The small molecule below binds the protein below.
Small molecule (SMILES): CCCCCCCCCC(=O)N(CCO)C[C@@H](O)[C@@H](O)[C@@H](O)[C@@H](O)CO

Binding-site contacts:
Ligand atom O34 contacts residue ALA176 of chain 1.A at 4.1 Å.
Ligand atom O63 contacts residue HIS150 of chain 1.A at 3.4 Å (h-bond).
Ligand atom C1 contacts residue ALA180 of chain 1.A at 3.8 Å (hydrophobic).
Ligand atom C9 contacts residue TRP151 of chain 1.A at 4.1 Å (hydrophobic).
Ligand atom C9 contacts residue PRO146 of chain 1.A at 4.2 Å (hydrophobic).
Ligand atom C18 contacts residue TRP151 of chain 1.A at 4.0 Å (hydrophobic).
Ligand atom C0 contacts residue SER181 of chain 1.A at 4.3 Å.
Ligand atom O49 contacts residue ARG153 of chain 1.A at 3.8 Å.
Ligand atom C42 contacts residue ASP154 of chain 1.A at 3.7 Å.
Ligand atom C0 contacts residue ILE184 of chain 1.A at 4.0 Å (hydrophobic).
Ligand atom C41 contacts residue ASP154 of chain 1.A at 3.9 Å.
Ligand atom O51 contacts residue GLU155 of chain 1.A at 4.3 Å.
Ligand atom C60 contacts residue ASN174 of chain 1.A at 3.7 Å.
Ligand atom C27 contacts residue TRP151 of chain 1.A at 4.1 Å (hydrophobic).
Ligand atom C1 contacts residue SER181 of chain 1.A at 4.0 Å.
Ligand atom C43 contacts residue ASP154 of chain 1.A at 4.4 Å.
Ligand atom O47 contacts residue ASN174 of chain 1.A at 3.3 Å.
Ligand atom C9 contacts residue TYR177 of chain 1.A at 4.2 Å (hydrophobic).
Ligand atom C42 contacts residue GLU155 of chain 1.A at 4.4 Å.
Ligand atom O53 contacts residue GLU155 of chain 1.A at 4.2 Å.
Ligand atom C37 contacts residue ASN174 of chain 1.A at 4.3 Å.
Ligand atom O49 contacts residue GLU155 of chain 1.A at 4.1 Å.
Ligand atom C9 contacts residue ALA180 of chain 1.A at 4.3 Å (hydrophobic).
Ligand atom C0 contacts residue PRO146 of chain 1.A at 4.3 Å (hydrophobic).
Ligand atom C15 contacts residue TRP151 of chain 1.A at 4.0 Å (hydrophobic).
Ligand atom C12 contacts residue TYR177 of chain 1.A at 4.0 Å (hydrophobic).
Ligand atom O63 contacts residue TRP151 of chain 1.A at 3.6 Å.
Ligand atom C21 contacts residue TRP151 of chain 1.A at 3.9 Å (hydrophobic).
Ligand atom C0 contacts residue ALA180 of chain 1.A at 4.4 Å (hydrophobic).
Ligand atom C40 contacts residue ASP154 of chain 1.A at 3.4 Å.
Ligand atom C60 contacts residue HIS150 of chain 1.A at 4.1 Å.
Ligand atom C41 contacts residue GLU155 of chain 1.A at 3.8 Å.
Ligand atom C24 contacts residue ALA176 of chain 1.A at 4.3 Å (hydrophobic).
Ligand atom C12 contacts residue ALA180 of chain 1.A at 3.9 Å (hydrophobic).
Ligand atom O49 contacts residue ASN174 of chain 1.A at 4.0 Å.
Ligand atom C40 contacts residue ASN174 of chain 1.A at 4.2 Å.
Ligand atom C1 contacts residue TYR177 of chain 1.A at 3.9 Å (hydrophobic).
Ligand atom C60 contacts residue TRP151 of chain 1.A at 3.5 Å (hydrophobic).
Ligand atom C60 contacts residue ARG153 of chain 1.A at 3.7 Å.
Ligand atom O49 contacts residue ASP154 of chain 1.A at 3.0 Å (salt-bridge).

Sequence of chain 1.A:
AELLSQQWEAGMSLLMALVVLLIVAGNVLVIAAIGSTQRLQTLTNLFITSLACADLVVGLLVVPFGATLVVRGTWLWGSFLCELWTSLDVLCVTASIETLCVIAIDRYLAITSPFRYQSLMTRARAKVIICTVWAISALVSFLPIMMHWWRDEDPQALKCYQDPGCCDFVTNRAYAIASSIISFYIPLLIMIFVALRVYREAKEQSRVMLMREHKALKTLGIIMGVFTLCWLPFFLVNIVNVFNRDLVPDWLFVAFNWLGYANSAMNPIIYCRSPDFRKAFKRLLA